Sequence of chain 1.Q:
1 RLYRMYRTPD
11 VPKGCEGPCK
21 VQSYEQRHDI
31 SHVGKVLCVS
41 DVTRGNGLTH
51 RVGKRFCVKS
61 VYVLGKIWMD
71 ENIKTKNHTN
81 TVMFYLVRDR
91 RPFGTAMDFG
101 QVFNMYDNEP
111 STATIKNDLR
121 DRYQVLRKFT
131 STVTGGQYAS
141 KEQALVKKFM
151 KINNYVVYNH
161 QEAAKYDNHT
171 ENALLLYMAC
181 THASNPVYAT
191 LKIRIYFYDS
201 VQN

Sequence of chain 1.S:
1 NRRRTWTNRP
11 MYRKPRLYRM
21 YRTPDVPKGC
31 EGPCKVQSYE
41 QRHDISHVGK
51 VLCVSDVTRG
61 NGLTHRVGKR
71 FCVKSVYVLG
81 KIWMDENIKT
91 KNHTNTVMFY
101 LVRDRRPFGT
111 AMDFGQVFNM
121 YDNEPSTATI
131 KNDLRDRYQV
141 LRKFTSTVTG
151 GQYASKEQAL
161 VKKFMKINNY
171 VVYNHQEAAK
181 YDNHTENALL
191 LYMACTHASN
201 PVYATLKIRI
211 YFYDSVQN

Binding-site contacts:
Ligand atom C2' contacts residue TYR211 of chain 1.S at 3.0 Å (hydrophobic).
Ligand atom OP2 contacts residue TYR211 of chain 1.S at 3.1 Å (h-bond).
Ligand atom O3' contacts residue TYR211 of chain 1.S at 3.1 Å (h-bond).
Ligand atom C6 contacts residue ASP25 of chain 1.S at 3.4 Å.
Ligand atom OP1 contacts residue LYS128 of chain 1.Q at 2.8 Å (salt-bridge).
Ligand atom C5 contacts residue TYR213 of chain 1.S at 3.7 Å (hydrophobic).
Ligand atom O2 contacts residue TYR211 of chain 1.S at 3.0 Å.
Ligand atom O4' contacts residue VAL125 of chain 1.Q at 3.7 Å.
Ligand atom OP1 contacts residue ASP121 of chain 1.Q at 2.9 Å (salt-bridge).
Ligand atom C5 contacts residue CYS34 of chain 1.S at 3.6 Å (hydrophobic).
Ligand atom C5 contacts residue ASP25 of chain 1.S at 3.4 Å.
Ligand atom OP1 contacts residue ARG2 of chain 1.S at 3.1 Å.
Ligand atom OP2 contacts residue ARG209 of chain 1.S at 3.0 Å (salt-bridge).
Ligand atom C2 contacts residue TYR211 of chain 1.S at 3.6 Å (hydrophobic).
Ligand atom N7 contacts residue PHE164 of chain 1.S at 3.6 Å.
Ligand atom C5' contacts residue LYS128 of chain 1.Q at 3.6 Å.
Ligand atom OP2 contacts residue LYS128 of chain 1.Q at 3.0 Å (salt-bridge).
Ligand atom C6 contacts residue PHE164 of chain 1.S at 3.5 Å (hydrophobic).
Ligand atom N6 contacts residue PHE164 of chain 1.S at 3.5 Å.
Ligand atom OP2 contacts residue ARG2 of chain 1.S at 3.2 Å (salt-bridge).
Ligand atom N3 contacts residue TYR211 of chain 1.S at 3.6 Å.
Ligand atom O3' contacts residue ARG127 of chain 1.Q at 3.4 Å.
Ligand atom OP1 contacts residue ARG120 of chain 1.Q at 2.8 Å (salt-bridge).
Ligand atom C6 contacts residue CYS34 of chain 1.S at 3.5 Å (hydrophobic).
Ligand atom O5' contacts residue ARG120 of chain 1.Q at 3.3 Å.
Ligand atom OP2 contacts residue TYR77 of chain 1.S at 2.6 Å (h-bond).
Ligand atom N3 contacts residue ARG88 of chain 1.Q at 3.4 Å (salt-bridge).
Ligand atom C2 contacts residue PHE164 of chain 1.S at 3.5 Å (hydrophobic).
Ligand atom C2' contacts residue CYS34 of chain 1.S at 3.6 Å (hydrophobic).
Ligand atom N4 contacts residue SER75 of chain 1.S at 3.3 Å (h-bond).
Ligand atom C3' contacts residue TYR211 of chain 1.S at 3.2 Å (hydrophobic).
Ligand atom C5 contacts residue PHE164 of chain 1.S at 3.4 Å (hydrophobic).
Ligand atom C4' contacts residue ARG90 of chain 1.Q at 3.7 Å.
Ligand atom O3' contacts residue ASP121 of chain 1.Q at 3.4 Å (salt-bridge).
Ligand atom N1 contacts residue PHE164 of chain 1.S at 3.6 Å.
Ligand atom C4 contacts residue PHE164 of chain 1.S at 3.5 Å (hydrophobic).
Ligand atom OP1 contacts residue ARG127 of chain 1.Q at 3.5 Å.
Ligand atom C4' contacts residue VAL125 of chain 1.Q at 3.6 Å (hydrophobic).
Ligand atom C5' contacts residue ARG120 of chain 1.Q at 3.7 Å.
Ligand atom N3 contacts residue PHE164 of chain 1.S at 3.6 Å.

A protein and the small-molecule ligand that binds it are described below.
Small molecule (SMILES): Nc1ccn([C@H]2C[C@H](O[P](=O)(O)OC[C@H]3O[C@@H](n4ccc(N)nc4=O)C[C@@H]3O[P](=O)(O)OC[C@H]3O[C@@H](n4cnc5c(N)ncnc54)C[C@@H]3O)[C@@H](CO[P](=O)(O)O[C@H]3C[C@H](n4cnc5c(N)ncnc54)O[C@@H]3CO[P](=O)(O)O[C@H]3C[C@H](n4cnc5c(N)ncnc54)O[C@@H]3CO[P](=O)(O)O[C@H]3C[C@H](n4ccc(N)nc4=O)O[C@@H]3COP(=O)=O)O2)c(=O)n1